Binding-site contacts:
Ligand atom C10 contacts residue LYS18 of chain 1.A at 3.1 Å.
Ligand atom C22 contacts residue LYS18 of chain 1.A at 3.2 Å.
Ligand atom N23 contacts residue LYS18 of chain 1.A at 3.8 Å.
Ligand atom N05 contacts residue TRP34 of chain 1.A at 3.3 Å.
Ligand atom N03 contacts residue ASN24 of chain 1.A at 2.9 Å (h-bond).
Ligand atom N17 contacts residue ASP133 of chain 1.A at 3.5 Å.
Ligand atom S18 contacts residue ASP133 of chain 1.A at 3.8 Å.
Ligand atom CL01 contacts residue ASN24 of chain 1.A at 2.8 Å.
Ligand atom C02 contacts residue ASN20 of chain 1.A at 3.6 Å.
Ligand atom C07 contacts residue LYS18 of chain 1.A at 3.9 Å.
Ligand atom N23 contacts residue SER35 of chain 1.A at 3.9 Å.
Ligand atom N05 contacts residue SER35 of chain 1.A at 2.6 Å (h-bond).
Ligand atom N24 contacts residue SER19 of chain 1.A at 3.7 Å.
Ligand atom C02 contacts residue SER19 of chain 1.A at 3.6 Å.
Ligand atom C15 contacts residue LEU37 of chain 1.A at 3.6 Å (hydrophobic).
Ligand atom CL01 contacts residue ASN20 of chain 1.A at 3.4 Å.
Ligand atom N09 contacts residue LYS18 of chain 1.A at 2.9 Å (salt-bridge).
Ligand atom C14 contacts residue LEU37 of chain 1.A at 3.9 Å (hydrophobic).
Ligand atom C04 contacts residue TRP34 of chain 1.A at 3.6 Å (hydrophobic).
Ligand atom N05 contacts residue LEU96 of chain 1.A at 3.6 Å.
Ligand atom C12 contacts residue ASN20 of chain 1.A at 3.4 Å.
Ligand atom N24 contacts residue ASN20 of chain 1.A at 3.1 Å (h-bond).
Ligand atom N23 contacts residue ASP133 of chain 1.A at 3.9 Å.
Ligand atom CL01 contacts residue PRO88 of chain 1.A at 3.8 Å.
Ligand atom C06 contacts residue LEU96 of chain 1.A at 3.9 Å (hydrophobic).
Ligand atom C10 contacts residue ASN20 of chain 1.A at 3.2 Å.
Ligand atom C22 contacts residue ASP133 of chain 1.A at 3.2 Å.
Ligand atom C06 contacts residue SER35 of chain 1.A at 3.2 Å.
Ligand atom C06 contacts residue TRP85 of chain 1.A at 3.5 Å (hydrophobic).
Ligand atom CL01 contacts residue VAL86 of chain 1.A at 3.8 Å.
Ligand atom C06 contacts residue TRP34 of chain 1.A at 3.6 Å (hydrophobic).
Ligand atom C08 contacts residue LYS18 of chain 1.A at 3.4 Å.
Ligand atom C02 contacts residue ASN24 of chain 1.A at 3.3 Å.
Ligand atom O20 contacts residue ASP133 of chain 1.A at 2.7 Å (salt-bridge).
Ligand atom CL01 contacts residue SER19 of chain 1.A at 3.7 Å.
Ligand atom O20 contacts residue ARG132 of chain 1.A at 3.7 Å.
Ligand atom O21 contacts residue LYS18 of chain 1.A at 3.8 Å.
Ligand atom CL01 contacts residue ASN21 of chain 1.A at 3.0 Å.
Ligand atom C04 contacts residue SER35 of chain 1.A at 3.8 Å.
Ligand atom C11 contacts residue ASN20 of chain 1.A at 3.5 Å.

This protein binds this small molecule.
Small molecule (SMILES): CNc1nc(Cl)nc2c1ncn2Cc1ccccc1NS(C)(=O)=O

Sequence of chain 1.A:
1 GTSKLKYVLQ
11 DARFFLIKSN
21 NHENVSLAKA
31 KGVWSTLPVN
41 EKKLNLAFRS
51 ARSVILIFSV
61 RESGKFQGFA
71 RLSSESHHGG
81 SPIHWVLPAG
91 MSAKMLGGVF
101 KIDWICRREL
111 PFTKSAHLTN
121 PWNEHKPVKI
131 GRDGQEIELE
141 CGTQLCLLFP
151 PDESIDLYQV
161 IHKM